Binding-site contacts:
Ligand atom C5 contacts residue TRP256 of chain 1.D at 3.5 Å (hydrophobic).
Ligand atom C1 contacts residue TRP256 of chain 1.D at 4.0 Å (hydrophobic).
Ligand atom C9 contacts residue TYR219 of chain 1.D at 4.0 Å (hydrophobic).
Ligand atom C8 contacts residue TYR219 of chain 1.D at 3.4 Å (hydrophobic).
Ligand atom C13 contacts residue TRP256 of chain 1.D at 3.8 Å (hydrophobic).
Ligand atom O contacts residue TRP256 of chain 1.D at 4.0 Å.
Ligand atom C8 contacts residue ARG220 of chain 1.D at 3.6 Å.
Ligand atom C15 contacts residue TRP256 of chain 1.D at 3.0 Å (hydrophobic).
Ligand atom C contacts residue TRP256 of chain 1.D at 3.6 Å (hydrophobic).
Ligand atom C7 contacts residue TYR219 of chain 1.D at 4.3 Å (hydrophobic).
Ligand atom C6 contacts residue TYR219 of chain 1.D at 4.4 Å (hydrophobic).
Ligand atom C2 contacts residue TRP256 of chain 1.D at 4.1 Å (hydrophobic).
Ligand atom C10 contacts residue TRP256 of chain 1.D at 3.7 Å (hydrophobic).
Ligand atom C6 contacts residue TRP256 of chain 1.D at 3.4 Å (hydrophobic).
Ligand atom C14 contacts residue TRP256 of chain 1.D at 3.3 Å (hydrophobic).
Ligand atom C3 contacts residue TRP256 of chain 1.D at 4.0 Å (hydrophobic).
Ligand atom C9 contacts residue ARG220 of chain 1.D at 3.7 Å.
Ligand atom C9 contacts residue TRP256 of chain 1.D at 4.2 Å (hydrophobic).
Ligand atom C contacts residue PHE293 of chain 1.D at 4.4 Å (hydrophobic).
Ligand atom C8 contacts residue TRP256 of chain 1.D at 4.0 Å (hydrophobic).
Ligand atom O contacts residue PHE293 of chain 1.D at 3.8 Å.
Ligand atom C11 contacts residue TRP256 of chain 1.D at 3.5 Å (hydrophobic).
Ligand atom C7 contacts residue TRP256 of chain 1.D at 3.7 Å (hydrophobic).
Ligand atom C7 contacts residue ARG220 of chain 1.D at 4.4 Å.
Ligand atom N contacts residue TRP256 of chain 1.D at 4.4 Å.
Ligand atom C12 contacts residue TRP256 of chain 1.D at 3.5 Å (hydrophobic).

This protein binds this small molecule.
Small molecule (SMILES): Oc1ccc(CN2CCc3ccccc3C2)cc1

Sequence of chain 1.D:
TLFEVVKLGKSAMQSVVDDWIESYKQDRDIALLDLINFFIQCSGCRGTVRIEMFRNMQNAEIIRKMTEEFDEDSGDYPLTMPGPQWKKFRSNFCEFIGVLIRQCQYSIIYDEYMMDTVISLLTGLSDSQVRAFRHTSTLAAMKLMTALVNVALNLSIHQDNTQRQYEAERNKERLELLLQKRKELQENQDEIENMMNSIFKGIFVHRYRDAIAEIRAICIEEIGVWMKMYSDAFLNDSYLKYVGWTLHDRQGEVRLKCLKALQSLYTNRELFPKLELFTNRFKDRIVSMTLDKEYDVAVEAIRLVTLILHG